The protein below binds the small molecule below.
Small molecule (SMILES): O=C(COc1ccccc1P(=O)(O)O)Nc1ccccc1C(F)(F)F

Binding-site contacts:
Ligand atom CAH contacts residue ALA61 of chain 2.A at 4.4 Å (hydrophobic).
Ligand atom CAN contacts residue GLY57 of chain 2.A at 3.6 Å.
Ligand atom OAC contacts residue LYS53 of chain 2.A at 4.2 Å.
Ligand atom CAM contacts residue VAL182 of chain 2.A at 4.5 Å (hydrophobic).
Ligand atom OAD contacts residue ARG60 of chain 2.A at 4.3 Å.
Ligand atom OAD contacts residue TYR134 of chain 2.A at 2.7 Å (h-bond).
Ligand atom CAT contacts residue ARG60 of chain 2.A at 3.7 Å.
Ligand atom NAQ contacts residue ARG60 of chain 2.A at 4.0 Å.
Ligand atom CAL contacts residue ARG60 of chain 2.A at 3.8 Å.
Ligand atom CAK contacts residue LEU178 of chain 2.A at 3.8 Å (hydrophobic).
Ligand atom CAH contacts residue ARG64 of chain 2.A at 3.7 Å.
Ligand atom CAI contacts residue VAL182 of chain 2.A at 4.0 Å (hydrophobic).
Ligand atom CAN contacts residue ARG60 of chain 2.A at 4.3 Å.
Ligand atom OAC contacts residue ARG60 of chain 2.A at 3.1 Å (salt-bridge).
Ligand atom CAO contacts residue ARG133 of chain 2.A at 4.2 Å.
Ligand atom CAJ contacts residue ARG60 of chain 2.A at 3.8 Å.
Ligand atom OAD contacts residue ARG133 of chain 2.A at 2.9 Å (salt-bridge).
Ligand atom OAB contacts residue ARG133 of chain 2.A at 2.9 Å (salt-bridge).
Ligand atom PAY contacts residue TYR134 of chain 2.A at 3.9 Å.
Ligand atom OAB contacts residue TYR134 of chain 2.A at 4.0 Å.
Ligand atom OAC contacts residue TYR134 of chain 2.A at 4.1 Å.
Ligand atom CAL contacts residue ARG64 of chain 2.A at 3.6 Å.
Ligand atom CAI contacts residue LEU178 of chain 2.A at 4.1 Å (hydrophobic).
Ligand atom PAY contacts residue ARG133 of chain 2.A at 3.7 Å.
Ligand atom CAK contacts residue VAL182 of chain 2.A at 4.0 Å (hydrophobic).
Ligand atom OAB contacts residue ARG60 of chain 2.A at 2.8 Å (salt-bridge).
Ligand atom CAH contacts residue ARG60 of chain 2.A at 3.9 Å.
Ligand atom CAK contacts residue ASN179 of chain 2.A at 3.2 Å.
Ligand atom CAJ contacts residue ALA61 of chain 2.A at 3.8 Å (hydrophobic).
Ligand atom PAY contacts residue ARG60 of chain 2.A at 3.8 Å.
Ligand atom OAD contacts residue ASN179 of chain 2.A at 4.2 Å.
Ligand atom FAG contacts residue LYS53 of chain 2.A at 4.0 Å.
Ligand atom CAO contacts residue ASN179 of chain 2.A at 3.2 Å.
Ligand atom FAG contacts residue ARG60 of chain 2.A at 4.1 Å.
Ligand atom CAJ contacts residue GLY57 of chain 2.A at 3.3 Å.
Ligand atom CAW contacts residue ARG133 of chain 2.A at 4.5 Å.
Ligand atom CAV contacts residue ARG60 of chain 2.A at 3.9 Å.

Sequence of chain 2.A:
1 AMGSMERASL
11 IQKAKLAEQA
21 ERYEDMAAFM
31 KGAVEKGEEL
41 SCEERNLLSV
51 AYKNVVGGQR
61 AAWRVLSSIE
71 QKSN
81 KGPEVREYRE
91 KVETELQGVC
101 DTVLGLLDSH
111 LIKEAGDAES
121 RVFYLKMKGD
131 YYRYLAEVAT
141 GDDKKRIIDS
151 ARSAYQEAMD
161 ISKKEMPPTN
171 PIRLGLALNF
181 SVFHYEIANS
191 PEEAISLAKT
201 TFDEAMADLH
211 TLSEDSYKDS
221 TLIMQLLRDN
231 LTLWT